This small molecule binds to this protein.
Small molecule (SMILES): Nc1ncnc2c1ncn2CCNC(=O)c1nc(-c2ccccc2C(F)(F)F)[nH]c(=O)c1O

Binding-site contacts:
Ligand atom C02 contacts residue MN1 of chain 1.B at 2.5 Å.
Ligand atom O20 contacts residue GLU81 of chain 1.A at 2.8 Å (salt-bridge).
Ligand atom O04 contacts residue GLU81 of chain 1.A at 3.7 Å.
Ligand atom O01 contacts residue ASP109 of chain 1.A at 3.8 Å.
Ligand atom C02 contacts residue HIS61 of chain 1.A at 3.1 Å.
Ligand atom F32 contacts residue THR58 of chain 1.A at 3.4 Å.
Ligand atom C11 contacts residue TYR44 of chain 1.A at 3.6 Å (hydrophobic).
Ligand atom C16 contacts residue ALA40 of chain 1.A at 3.9 Å (hydrophobic).
Ligand atom O04 contacts residue GLU120 of chain 1.A at 2.7 Å (salt-bridge).
Ligand atom N19 contacts residue GLU46 of chain 1.A at 3.9 Å.
Ligand atom O04 contacts residue ASP109 of chain 1.A at 2.6 Å (salt-bridge).
Ligand atom O01 contacts residue HIS61 of chain 1.A at 2.6 Å (h-bond).
Ligand atom O04 contacts residue MN1 of chain 1.B at 2.0 Å.
Ligand atom O04 contacts residue MN1 of chain 1.C at 1.9 Å.
Ligand atom F32 contacts residue ALA57 of chain 1.A at 3.4 Å.
Ligand atom O20 contacts residue MN1 of chain 1.C at 1.8 Å.
Ligand atom O01 contacts residue GLU120 of chain 1.A at 2.9 Å (salt-bridge).
Ligand atom C06 contacts residue GLU81 of chain 1.A at 3.4 Å.
Ligand atom O01 contacts residue MN1 of chain 1.B at 1.9 Å.
Ligand atom C05 contacts residue MN1 of chain 1.C at 3.0 Å.
Ligand atom O20 contacts residue ASP109 of chain 1.A at 3.5 Å (salt-bridge).
Ligand atom N17 contacts residue GLU46 of chain 1.A at 3.3 Å (salt-bridge).
Ligand atom C02 contacts residue GLU120 of chain 1.A at 3.4 Å.
Ligand atom C02 contacts residue ILE121 of chain 1.A at 3.9 Å (hydrophobic).
Ligand atom N10 contacts residue TYR44 of chain 1.A at 3.2 Å.
Ligand atom C03 contacts residue MN1 of chain 1.C at 2.7 Å.
Ligand atom O01 contacts residue ILE121 of chain 1.A at 2.7 Å (h-bond).
Ligand atom C14 contacts residue TYR44 of chain 1.A at 3.2 Å (hydrophobic).
Ligand atom C13 contacts residue TYR44 of chain 1.A at 3.7 Å (hydrophobic).
Ligand atom C03 contacts residue ASP109 of chain 1.A at 3.8 Å.
Ligand atom C09 contacts residue TYR44 of chain 1.A at 3.5 Å (hydrophobic).
Ligand atom C03 contacts residue GLU120 of chain 1.A at 3.4 Å.
Ligand atom F30 contacts residue HIS61 of chain 1.A at 3.9 Å.
Ligand atom N19 contacts residue LYS54 of chain 1.A at 3.8 Å.
Ligand atom C03 contacts residue MN1 of chain 1.B at 2.6 Å.
Ligand atom O04 contacts residue HIS61 of chain 1.A at 3.3 Å.
Ligand atom C03 contacts residue HIS61 of chain 1.A at 3.4 Å.
Ligand atom C06 contacts residue MN1 of chain 1.C at 2.6 Å.
Ligand atom C16 contacts residue TYR44 of chain 1.A at 3.5 Å (hydrophobic).
Ligand atom N15 contacts residue TYR44 of chain 1.A at 3.2 Å.

Sequence of chain 1.A:
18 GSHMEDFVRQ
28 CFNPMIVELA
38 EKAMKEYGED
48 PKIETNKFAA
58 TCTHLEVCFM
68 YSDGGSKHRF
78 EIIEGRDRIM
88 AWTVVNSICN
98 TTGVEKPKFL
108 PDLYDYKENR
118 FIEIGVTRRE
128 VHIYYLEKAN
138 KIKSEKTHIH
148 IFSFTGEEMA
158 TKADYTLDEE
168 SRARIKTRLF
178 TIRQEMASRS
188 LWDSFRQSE